Binding-site contacts:
Ligand atom N1 contacts residue ARG310 of chain 1.D at 4.1 Å.
Ligand atom C4 contacts residue PHE459 of chain 1.D at 3.5 Å (hydrophobic).
Ligand atom C6 contacts residue ALA529 of chain 1.D at 4.1 Å (hydrophobic).
Ligand atom C4 contacts residue PHE344 of chain 1.D at 3.4 Å (hydrophobic).
Ligand atom N3 contacts residue PHE459 of chain 1.D at 3.7 Å.
Ligand atom C2 contacts residue PHE344 of chain 1.D at 3.5 Å (hydrophobic).
Ligand atom O6 contacts residue THR460 of chain 1.D at 3.5 Å (h-bond).
Ligand atom N1 contacts residue MOM1 of chain 1.V at 4.1 Å.
Ligand atom C2 contacts residue PHE459 of chain 1.D at 4.1 Å (hydrophobic).
Ligand atom N7 contacts residue PRO306 of chain 1.D at 3.8 Å.
Ligand atom N7 contacts residue THR460 of chain 1.D at 3.1 Å (h-bond).
Ligand atom C2 contacts residue ALA528 of chain 1.D at 4.0 Å (hydrophobic).
Ligand atom N9 contacts residue PHE459 of chain 1.D at 3.7 Å.
Ligand atom C2 contacts residue ALA529 of chain 1.D at 3.9 Å (hydrophobic).
Ligand atom C8 contacts residue LEU464 of chain 1.D at 4.0 Å (hydrophobic).
Ligand atom N1 contacts residue PHE344 of chain 1.D at 3.4 Å.
Ligand atom C6 contacts residue PHE344 of chain 1.D at 3.4 Å (hydrophobic).
Ligand atom C2 contacts residue GLU232 of chain 1.D at 4.0 Å.
Ligand atom O6 contacts residue PHE459 of chain 1.D at 4.0 Å.
Ligand atom N9 contacts residue LEU464 of chain 1.D at 4.0 Å.
Ligand atom O6 contacts residue ARG310 of chain 1.D at 2.9 Å (salt-bridge).
Ligand atom N7 contacts residue LEU461 of chain 1.D at 3.7 Å.
Ligand atom C8 contacts residue PRO306 of chain 1.D at 3.7 Å (hydrophobic).
Ligand atom N7 contacts residue PHE344 of chain 1.D at 4.1 Å.
Ligand atom C2 contacts residue MOM1 of chain 1.V at 3.5 Å.
Ligand atom C6 contacts residue ARG310 of chain 1.D at 3.8 Å.
Ligand atom C6 contacts residue PHE459 of chain 1.D at 4.1 Å (hydrophobic).
Ligand atom N3 contacts residue GLU232 of chain 1.D at 3.2 Å (salt-bridge).
Ligand atom N1 contacts residue ALA529 of chain 1.D at 3.5 Å.
Ligand atom N9 contacts residue PHE344 of chain 1.D at 4.0 Å.
Ligand atom C5 contacts residue THR460 of chain 1.D at 4.0 Å.
Ligand atom C8 contacts residue LEU461 of chain 1.D at 3.6 Å (hydrophobic).
Ligand atom C5 contacts residue PHE459 of chain 1.D at 3.6 Å (hydrophobic).
Ligand atom C4 contacts residue GLU232 of chain 1.D at 4.1 Å.
Ligand atom C8 contacts residue PHE459 of chain 1.D at 4.0 Å (hydrophobic).
Ligand atom O6 contacts residue SER458 of chain 1.D at 4.1 Å.
Ligand atom C5 contacts residue PHE344 of chain 1.D at 3.5 Å (hydrophobic).
Ligand atom O6 contacts residue PHE344 of chain 1.D at 3.8 Å.
Ligand atom N7 contacts residue PHE459 of chain 1.D at 3.9 Å.
Ligand atom N3 contacts residue PHE344 of chain 1.D at 3.3 Å.

The small molecule below binds the protein below.
Small molecule (SMILES): O=c1[nH]cnc2nc[nH]c12

Sequence of chain 1.D:
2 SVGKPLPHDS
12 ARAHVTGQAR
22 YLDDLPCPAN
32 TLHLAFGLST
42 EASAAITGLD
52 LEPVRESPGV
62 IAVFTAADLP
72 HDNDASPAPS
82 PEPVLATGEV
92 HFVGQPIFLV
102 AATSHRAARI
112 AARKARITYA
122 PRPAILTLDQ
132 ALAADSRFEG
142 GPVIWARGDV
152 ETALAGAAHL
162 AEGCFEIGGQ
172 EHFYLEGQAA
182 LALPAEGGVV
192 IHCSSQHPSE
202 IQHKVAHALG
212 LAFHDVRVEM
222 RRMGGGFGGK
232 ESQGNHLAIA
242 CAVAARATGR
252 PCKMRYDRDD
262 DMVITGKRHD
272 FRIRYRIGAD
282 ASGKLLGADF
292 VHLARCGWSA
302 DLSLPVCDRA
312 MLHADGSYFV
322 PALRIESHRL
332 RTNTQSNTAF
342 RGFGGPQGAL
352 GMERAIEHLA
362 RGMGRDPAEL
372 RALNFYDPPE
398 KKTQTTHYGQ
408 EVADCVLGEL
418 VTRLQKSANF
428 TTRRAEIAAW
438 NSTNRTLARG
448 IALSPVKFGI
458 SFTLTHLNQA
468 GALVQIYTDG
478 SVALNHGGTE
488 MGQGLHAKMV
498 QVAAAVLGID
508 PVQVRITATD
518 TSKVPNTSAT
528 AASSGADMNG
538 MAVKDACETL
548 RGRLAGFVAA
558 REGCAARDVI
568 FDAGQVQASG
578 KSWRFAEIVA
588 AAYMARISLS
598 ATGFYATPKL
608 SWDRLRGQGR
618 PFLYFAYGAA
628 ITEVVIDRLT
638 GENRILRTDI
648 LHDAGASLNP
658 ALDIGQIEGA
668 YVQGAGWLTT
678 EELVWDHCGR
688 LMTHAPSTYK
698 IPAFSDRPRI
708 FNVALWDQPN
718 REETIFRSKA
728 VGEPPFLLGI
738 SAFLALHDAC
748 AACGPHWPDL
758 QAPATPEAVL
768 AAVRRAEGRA